This protein binds this small molecule.
Small molecule (SMILES): O=C(N[C@H]1CN2CCC1CC2)c1cc2cccc(Cl)c2s1

Sequence of chain 1.A:
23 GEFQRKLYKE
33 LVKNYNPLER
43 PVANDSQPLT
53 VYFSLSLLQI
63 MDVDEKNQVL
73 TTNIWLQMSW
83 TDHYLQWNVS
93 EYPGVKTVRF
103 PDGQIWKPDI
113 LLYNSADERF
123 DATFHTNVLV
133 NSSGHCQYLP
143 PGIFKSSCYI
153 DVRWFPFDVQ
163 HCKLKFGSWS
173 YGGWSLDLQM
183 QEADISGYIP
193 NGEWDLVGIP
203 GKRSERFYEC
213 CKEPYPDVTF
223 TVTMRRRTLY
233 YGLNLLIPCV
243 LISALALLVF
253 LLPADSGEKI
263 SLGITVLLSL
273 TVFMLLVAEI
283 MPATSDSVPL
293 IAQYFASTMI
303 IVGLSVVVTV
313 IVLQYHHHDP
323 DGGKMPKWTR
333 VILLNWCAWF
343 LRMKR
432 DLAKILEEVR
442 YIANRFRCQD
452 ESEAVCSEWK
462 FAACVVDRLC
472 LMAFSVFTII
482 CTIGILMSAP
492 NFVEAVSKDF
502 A

Sequence of chain 1.E:
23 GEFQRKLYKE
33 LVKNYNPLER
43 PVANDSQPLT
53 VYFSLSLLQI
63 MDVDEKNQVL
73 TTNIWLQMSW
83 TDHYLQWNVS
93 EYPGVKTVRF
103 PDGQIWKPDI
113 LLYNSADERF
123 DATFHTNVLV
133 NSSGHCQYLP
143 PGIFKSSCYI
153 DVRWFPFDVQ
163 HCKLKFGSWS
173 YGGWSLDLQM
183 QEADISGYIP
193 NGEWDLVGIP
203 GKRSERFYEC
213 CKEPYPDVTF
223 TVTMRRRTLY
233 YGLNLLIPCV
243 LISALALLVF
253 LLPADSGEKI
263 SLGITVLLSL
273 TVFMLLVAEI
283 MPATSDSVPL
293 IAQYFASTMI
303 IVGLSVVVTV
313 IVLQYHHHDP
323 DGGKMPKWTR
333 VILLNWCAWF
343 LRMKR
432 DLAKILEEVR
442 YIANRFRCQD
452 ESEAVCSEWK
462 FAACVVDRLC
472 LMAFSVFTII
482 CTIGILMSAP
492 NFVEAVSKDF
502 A

Binding-site contacts:
Ligand atom C21 contacts residue TRP77 of chain 1.A at 3.6 Å (hydrophobic).
Ligand atom C10 contacts residue SER58 of chain 1.A at 3.4 Å.
Ligand atom C11 contacts residue TRP77 of chain 1.A at 3.6 Å (hydrophobic).
Ligand atom O01 contacts residue GLU211 of chain 1.E at 3.9 Å.
Ligand atom CL08 contacts residue SER56 of chain 1.A at 3.8 Å.
Ligand atom C04 contacts residue LEU141 of chain 1.A at 3.7 Å (hydrophobic).
Ligand atom C21 contacts residue TRP171 of chain 1.E at 3.9 Å (hydrophobic).
Ligand atom S12 contacts residue GLU211 of chain 1.E at 3.9 Å.
Ligand atom S12 contacts residue CYS212 of chain 1.E at 4.0 Å.
Ligand atom C10 contacts residue LEU78 of chain 1.A at 3.8 Å (hydrophobic).
Ligand atom N13 contacts residue LEU141 of chain 1.A at 3.6 Å.
Ligand atom C15 contacts residue LEU141 of chain 1.A at 3.6 Å (hydrophobic).
Ligand atom C18 contacts residue TRP171 of chain 1.E at 3.7 Å (hydrophobic).
Ligand atom N13 contacts residue TRP77 of chain 1.A at 3.8 Å.
Ligand atom C10 contacts residue TRP77 of chain 1.A at 3.8 Å (hydrophobic).
Ligand atom C17 contacts residue TYR115 of chain 1.E at 3.8 Å (hydrophobic).
Ligand atom C18 contacts residue TYR217 of chain 1.E at 3.6 Å (hydrophobic).
Ligand atom C16 contacts residue TRP77 of chain 1.A at 3.9 Å (hydrophobic).
Ligand atom C11 contacts residue SER58 of chain 1.A at 3.7 Å.
Ligand atom C10 contacts residue GLN79 of chain 1.A at 3.5 Å.
Ligand atom C20 contacts residue TRP171 of chain 1.E at 3.3 Å (hydrophobic).
Ligand atom C16 contacts residue TYR210 of chain 1.E at 3.9 Å (hydrophobic).
Ligand atom O01 contacts residue TYR210 of chain 1.E at 3.1 Å.
Ligand atom C07 contacts residue SER56 of chain 1.A at 3.9 Å.
Ligand atom C11 contacts residue LEU78 of chain 1.A at 3.6 Å (hydrophobic).
Ligand atom C11 contacts residue GLN79 of chain 1.A at 3.8 Å.
Ligand atom C17 contacts residue TYR210 of chain 1.E at 3.7 Å (hydrophobic).
Ligand atom C09 contacts residue SER56 of chain 1.A at 3.3 Å.
Ligand atom C09 contacts residue SER58 of chain 1.A at 3.8 Å.
Ligand atom N19 contacts residue TRP171 of chain 1.E at 3.1 Å (h-bond).
Ligand atom C09 contacts residue LEU57 of chain 1.A at 3.3 Å (hydrophobic).
Ligand atom C02 contacts residue LEU141 of chain 1.A at 3.8 Å (hydrophobic).
Ligand atom C18 contacts residue TYR115 of chain 1.E at 3.9 Å (hydrophobic).
Ligand atom C04 contacts residue TRP77 of chain 1.A at 3.7 Å (hydrophobic).
Ligand atom C10 contacts residue LEU57 of chain 1.A at 3.4 Å (hydrophobic).
Ligand atom C09 contacts residue GLN79 of chain 1.A at 3.6 Å.
Ligand atom CL08 contacts residue ASP186 of chain 1.A at 3.7 Å.
Ligand atom O01 contacts residue CYS212 of chain 1.E at 3.4 Å.
Ligand atom C02 contacts residue CYS212 of chain 1.E at 4.0 Å (hydrophobic).
Ligand atom C05 contacts residue LEU141 of chain 1.A at 4.0 Å (hydrophobic).